Binding-site contacts:
Ligand atom C8 contacts residue LEU62 of chain 1.C at 3.9 Å (hydrophobic).
Ligand atom C7 contacts residue PRO52 of chain 1.C at 4.0 Å (hydrophobic).
Ligand atom N contacts residue CYS106 of chain 1.C at 4.4 Å.
Ligand atom C5 contacts residue VAL57 of chain 1.C at 4.0 Å (hydrophobic).
Ligand atom C1 contacts residue ASN110 of chain 1.C at 3.1 Å.
Ligand atom O contacts residue TYR109 of chain 1.C at 4.3 Å.
Ligand atom C11 contacts residue TRP51 of chain 1.C at 4.1 Å (hydrophobic).
Ligand atom C3 contacts residue ASN110 of chain 1.C at 4.1 Å.
Ligand atom C5 contacts residue ILE116 of chain 1.C at 4.3 Å (hydrophobic).
Ligand atom C1 contacts residue LEU64 of chain 1.C at 3.4 Å (hydrophobic).
Ligand atom C12 contacts residue ILE116 of chain 1.C at 4.3 Å (hydrophobic).
Ligand atom C2 contacts residue LEU62 of chain 1.C at 4.3 Å (hydrophobic).
Ligand atom C9 contacts residue LEU62 of chain 1.C at 4.0 Å (hydrophobic).
Ligand atom N contacts residue ILE116 of chain 1.C at 4.5 Å.
Ligand atom C12 contacts residue PRO52 of chain 1.C at 4.0 Å (hydrophobic).
Ligand atom C7 contacts residue LEU62 of chain 1.C at 4.3 Å (hydrophobic).
Ligand atom N contacts residue ASN110 of chain 1.C at 3.6 Å (h-bond).
Ligand atom C10 contacts residue PRO52 of chain 1.C at 4.1 Å (hydrophobic).
Ligand atom C10 contacts residue TRP51 of chain 1.C at 3.9 Å (hydrophobic).
Ligand atom C10 contacts residue LEU62 of chain 1.C at 4.3 Å (hydrophobic).
Ligand atom C9 contacts residue PRO52 of chain 1.C at 3.9 Å (hydrophobic).
Ligand atom C8 contacts residue PRO52 of chain 1.C at 3.6 Å (hydrophobic).
Ligand atom C2 contacts residue LEU64 of chain 1.C at 3.9 Å (hydrophobic).
Ligand atom C6 contacts residue VAL57 of chain 1.C at 4.4 Å (hydrophobic).
Ligand atom C4 contacts residue VAL57 of chain 1.C at 3.9 Å (hydrophobic).
Ligand atom O contacts residue TYR67 of chain 1.C at 4.5 Å.
Ligand atom C6 contacts residue ILE116 of chain 1.C at 4.4 Å (hydrophobic).
Ligand atom O contacts residue ASN110 of chain 1.C at 3.2 Å (h-bond).
Ligand atom N contacts residue VAL57 of chain 1.C at 4.1 Å.
Ligand atom C1 contacts residue TYR109 of chain 1.C at 3.4 Å (hydrophobic).
Ligand atom C11 contacts residue PRO52 of chain 1.C at 4.1 Å (hydrophobic).
Ligand atom C4 contacts residue ILE116 of chain 1.C at 4.2 Å (hydrophobic).
Ligand atom C5 contacts residue PRO52 of chain 1.C at 3.7 Å (hydrophobic).
Ligand atom C2 contacts residue ASN110 of chain 1.C at 3.8 Å.
Ligand atom C5 contacts residue PHE53 of chain 1.C at 3.7 Å (hydrophobic).

A small-molecule ligand and the protein it binds are described below.
Small molecule (SMILES): CCc1onc(C)c1-c1ccccc1

Sequence of chain 1.C:
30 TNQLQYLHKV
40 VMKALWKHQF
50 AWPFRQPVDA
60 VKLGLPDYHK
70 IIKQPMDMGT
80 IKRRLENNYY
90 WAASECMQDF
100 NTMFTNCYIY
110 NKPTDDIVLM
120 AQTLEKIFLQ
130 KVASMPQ